Sequence of chain 1.P:
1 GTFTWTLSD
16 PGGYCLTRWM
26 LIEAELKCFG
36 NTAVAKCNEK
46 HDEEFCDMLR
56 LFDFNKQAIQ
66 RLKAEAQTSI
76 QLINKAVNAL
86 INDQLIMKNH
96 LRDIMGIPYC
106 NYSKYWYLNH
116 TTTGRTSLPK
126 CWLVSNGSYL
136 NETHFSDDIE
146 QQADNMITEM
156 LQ

A protein and the small-molecule ligand that binds it are described below.
Small molecule (SMILES): CC(=O)N[C@H]1[C@H](O[C@H]2[C@H](O)[C@@H](NC(C)=O)CO[C@@H]2CO)O[C@H](CO)[C@@H](O)[C@@H]1O

Binding-site contacts:
Ligand atom C7 contacts residue TYR112 of chain 1.P at 3.5 Å (hydrophobic).
Ligand atom C8 contacts residue LYS32 of chain 1.P at 3.6 Å.
Ligand atom C7 contacts residue THR121 of chain 1.P at 4.0 Å.
Ligand atom C8 contacts residue PHE34 of chain 1.P at 3.6 Å (hydrophobic).
Ligand atom C8 contacts residue THR121 of chain 1.P at 3.8 Å.
Ligand atom O6 contacts residue ASN114 of chain 1.P at 3.8 Å.
Ligand atom N2 contacts residue THR121 of chain 1.P at 3.5 Å.
Ligand atom O6 contacts residue LEU31 of chain 1.P at 4.4 Å.
Ligand atom O5 contacts residue ASN114 of chain 1.P at 2.3 Å (h-bond).
Ligand atom N2 contacts residue ASN114 of chain 1.P at 3.0 Å (h-bond).
Ligand atom C8 contacts residue CYS33 of chain 1.P at 3.4 Å (hydrophobic).
Ligand atom C6 contacts residue THR116 of chain 1.P at 4.5 Å.
Ligand atom C1 contacts residue THR121 of chain 1.P at 4.1 Å.
Ligand atom C8 contacts residue TYR112 of chain 1.P at 3.6 Å (hydrophobic).
Ligand atom C5 contacts residue ASN114 of chain 1.P at 3.6 Å.
Ligand atom O6 contacts residue HIS115 of chain 1.P at 4.2 Å.
Ligand atom N2 contacts residue TYR112 of chain 1.P at 4.3 Å.
Ligand atom C7 contacts residue LYS32 of chain 1.P at 3.8 Å.
Ligand atom C7 contacts residue CYS33 of chain 1.P at 4.3 Å (hydrophobic).
Ligand atom C7 contacts residue ASN114 of chain 1.P at 3.9 Å.
Ligand atom O7 contacts residue TYR112 of chain 1.P at 2.9 Å (h-bond).
Ligand atom O7 contacts residue ASN114 of chain 1.P at 4.3 Å.
Ligand atom C6 contacts residue ASN114 of chain 1.P at 4.4 Å.
Ligand atom C1 contacts residue ASN114 of chain 1.P at 1.4 Å.
Ligand atom C2 contacts residue ASN114 of chain 1.P at 2.5 Å.
Ligand atom C1 contacts residue GLY119 of chain 1.P at 4.2 Å.
Ligand atom O7 contacts residue LYS32 of chain 1.P at 3.3 Å.
Ligand atom C2 contacts residue THR121 of chain 1.P at 4.4 Å.
Ligand atom C4 contacts residue ASN114 of chain 1.P at 4.2 Å.
Ligand atom C3 contacts residue ASN114 of chain 1.P at 3.8 Å.
Ligand atom O6 contacts residue THR116 of chain 1.P at 3.1 Å (h-bond).